Sequence of chain 1.C:
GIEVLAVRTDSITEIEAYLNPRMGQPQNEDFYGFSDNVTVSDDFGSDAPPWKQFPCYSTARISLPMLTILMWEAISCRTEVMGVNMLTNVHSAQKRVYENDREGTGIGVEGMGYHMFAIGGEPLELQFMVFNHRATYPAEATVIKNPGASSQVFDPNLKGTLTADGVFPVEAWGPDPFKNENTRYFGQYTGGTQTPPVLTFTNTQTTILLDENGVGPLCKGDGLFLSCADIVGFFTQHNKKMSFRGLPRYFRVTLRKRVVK

This small molecule binds to this protein.
Small molecule (SMILES): CC(=O)N[C@H]1[C@@H](O[C@H]2[C@@H](O)[C@@H](CO)O[C@@H](O[C@H]3[C@@H](O)[C@@H](CO)O[C@H](O[C@@H]4[C@H](O)[C@@H](O)[C@H](O)O[C@@H]4CO)[C@@H]3O)[C@@H]2NC(C)=O)O[C@H](CO)[C@H](O)[C@@H]1O

Sequence of chain 1.B:
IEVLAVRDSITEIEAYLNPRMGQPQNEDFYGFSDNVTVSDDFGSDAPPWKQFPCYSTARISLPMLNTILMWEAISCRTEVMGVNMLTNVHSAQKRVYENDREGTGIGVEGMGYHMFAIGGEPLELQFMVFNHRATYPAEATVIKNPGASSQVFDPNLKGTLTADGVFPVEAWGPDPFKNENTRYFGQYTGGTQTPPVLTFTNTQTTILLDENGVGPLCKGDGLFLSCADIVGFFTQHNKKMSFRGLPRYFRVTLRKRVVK

Binding-site contacts:
Ligand atom O4 contacts residue GLN251 of chain 1.B at 2.6 Å (h-bond).
Ligand atom C2 contacts residue GLN251 of chain 1.B at 3.8 Å.
Ligand atom C2 contacts residue ASN44 of chain 1.B at 3.6 Å.
Ligand atom O7 contacts residue ASN253 of chain 1.B at 2.8 Å (h-bond).
Ligand atom O7 contacts residue ASP50 of chain 1.C at 3.5 Å.
Ligand atom O7 contacts residue PHE51 of chain 1.C at 3.0 Å (h-bond).
Ligand atom C6 contacts residue ASP43 of chain 1.B at 3.4 Å.
Ligand atom O4 contacts residue ASP50 of chain 1.C at 3.5 Å.
Ligand atom C6 contacts residue ASN44 of chain 1.B at 3.8 Å.
Ligand atom N2 contacts residue GLN251 of chain 1.B at 2.9 Å (h-bond).
Ligand atom C6 contacts residue GLN32 of chain 1.B at 3.4 Å.
Ligand atom O4 contacts residue ASP43 of chain 1.B at 2.8 Å (salt-bridge).
Ligand atom C1 contacts residue ASN44 of chain 1.B at 3.4 Å.
Ligand atom O4 contacts residue ASN44 of chain 1.B at 3.4 Å (h-bond).
Ligand atom O7 contacts residue LYS255 of chain 1.B at 3.2 Å.
Ligand atom C8 contacts residue GLN251 of chain 1.B at 3.8 Å.
Ligand atom O5 contacts residue ASP43 of chain 1.B at 3.6 Å.
Ligand atom O6 contacts residue ASP43 of chain 1.B at 2.4 Å (salt-bridge).
Ligand atom O4 contacts residue ASN44 of chain 1.B at 3.0 Å (h-bond).
Ligand atom C5 contacts residue ASN44 of chain 1.B at 3.6 Å.
Ligand atom C6 contacts residue ASP43 of chain 1.B at 3.1 Å.
Ligand atom C8 contacts residue PHE38 of chain 1.B at 3.7 Å (hydrophobic).
Ligand atom C4 contacts residue GLN251 of chain 1.B at 3.8 Å.
Ligand atom C4 contacts residue ASP43 of chain 1.B at 3.7 Å.
Ligand atom O3 contacts residue GLN251 of chain 1.B at 3.3 Å (h-bond).
Ligand atom O7 contacts residue GLN251 of chain 1.B at 3.0 Å (h-bond).
Ligand atom C8 contacts residue ASN253 of chain 1.B at 3.6 Å.
Ligand atom C7 contacts residue LYS255 of chain 1.B at 3.7 Å.
Ligand atom O5 contacts residue ASN44 of chain 1.B at 2.7 Å (h-bond).
Ligand atom O6 contacts residue GLN32 of chain 1.B at 2.9 Å (h-bond).
Ligand atom O6 contacts residue ASP43 of chain 1.B at 2.8 Å (salt-bridge).
Ligand atom C4 contacts residue ASN44 of chain 1.B at 3.8 Å.
Ligand atom C8 contacts residue PHE51 of chain 1.C at 3.5 Å (hydrophobic).
Ligand atom O4 contacts residue ASP49 of chain 1.C at 3.8 Å.
Ligand atom C7 contacts residue ASN253 of chain 1.B at 3.6 Å.
Ligand atom C8 contacts residue PHE249 of chain 1.B at 3.7 Å (hydrophobic).
Ligand atom O3 contacts residue ASN44 of chain 1.B at 3.2 Å (h-bond).
Ligand atom O3 contacts residue ASP49 of chain 1.C at 2.8 Å (salt-bridge).
Ligand atom O2 contacts residue LYS255 of chain 1.B at 3.2 Å.
Ligand atom C7 contacts residue GLN251 of chain 1.B at 3.8 Å.